Sequence of chain 1.B:
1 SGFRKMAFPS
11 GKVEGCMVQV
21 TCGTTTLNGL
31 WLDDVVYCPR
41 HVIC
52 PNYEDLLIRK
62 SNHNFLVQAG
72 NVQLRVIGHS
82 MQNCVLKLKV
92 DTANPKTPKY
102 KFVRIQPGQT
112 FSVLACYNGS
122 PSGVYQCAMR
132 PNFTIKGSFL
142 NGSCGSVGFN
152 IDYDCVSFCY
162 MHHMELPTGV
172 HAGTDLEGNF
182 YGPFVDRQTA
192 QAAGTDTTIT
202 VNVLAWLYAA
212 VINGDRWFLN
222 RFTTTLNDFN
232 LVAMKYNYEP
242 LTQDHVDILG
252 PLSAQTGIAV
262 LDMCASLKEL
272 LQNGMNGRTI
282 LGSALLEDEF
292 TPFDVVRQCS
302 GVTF

A protein and the small-molecule ligand that binds it are described below.
Small molecule (SMILES): O=C(Nc1cncc2cc(F)ccc12)C12CC(C1)Oc1ccc(Cl)cc12

Sequence of chain 1.A:
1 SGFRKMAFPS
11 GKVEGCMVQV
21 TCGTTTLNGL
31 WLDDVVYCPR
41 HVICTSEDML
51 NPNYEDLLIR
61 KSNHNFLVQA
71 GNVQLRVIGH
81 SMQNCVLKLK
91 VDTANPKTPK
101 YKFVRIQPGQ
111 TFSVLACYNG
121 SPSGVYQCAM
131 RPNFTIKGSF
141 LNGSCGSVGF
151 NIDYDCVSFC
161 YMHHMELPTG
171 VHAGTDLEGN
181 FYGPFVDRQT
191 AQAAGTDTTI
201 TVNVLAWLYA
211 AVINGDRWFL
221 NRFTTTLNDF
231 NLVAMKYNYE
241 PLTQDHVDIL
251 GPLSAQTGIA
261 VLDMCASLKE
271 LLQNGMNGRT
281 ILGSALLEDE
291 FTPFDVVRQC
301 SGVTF

Binding-site contacts:
Ligand atom C13 contacts residue HIS41 of chain 1.A at 3.4 Å.
Ligand atom N1 contacts residue HIS163 of chain 1.A at 2.7 Å (h-bond).
Ligand atom C14 contacts residue MET49 of chain 1.A at 3.1 Å (hydrophobic).
Ligand atom C14 contacts residue HIS41 of chain 1.A at 3.9 Å.
Ligand atom O contacts residue MET165 of chain 1.A at 3.5 Å.
Ligand atom C11 contacts residue HIS164 of chain 1.A at 3.3 Å.
Ligand atom N1 contacts residue PHE140 of chain 1.A at 3.8 Å.
Ligand atom C17 contacts residue HIS163 of chain 1.A at 3.8 Å.
Ligand atom CL contacts residue HIS41 of chain 1.A at 3.5 Å.
Ligand atom C19 contacts residue ASN142 of chain 1.A at 3.8 Å.
Ligand atom N contacts residue CYS145 of chain 1.A at 3.7 Å.
Ligand atom CL contacts residue MET165 of chain 1.A at 3.4 Å.
Ligand atom C11 contacts residue MET165 of chain 1.A at 3.5 Å (hydrophobic).
Ligand atom C18 contacts residue LEU141 of chain 1.A at 3.8 Å (hydrophobic).
Ligand atom O contacts residue GLU166 of chain 1.A at 3.1 Å (salt-bridge).
Ligand atom C18 contacts residue ASN142 of chain 1.A at 4.0 Å.
Ligand atom C17 contacts residue LEU141 of chain 1.A at 3.7 Å (hydrophobic).
Ligand atom C16 contacts residue GLU166 of chain 1.A at 3.9 Å.
Ligand atom N1 contacts residue SER144 of chain 1.A at 3.5 Å (h-bond).
Ligand atom C12 contacts residue HIS41 of chain 1.A at 3.4 Å.
Ligand atom C1 contacts residue ASN142 of chain 1.A at 4.0 Å.
Ligand atom C16 contacts residue CYS145 of chain 1.A at 3.8 Å (hydrophobic).
Ligand atom CL contacts residue ASP187 of chain 1.A at 3.7 Å.
Ligand atom N1 contacts residue GLU166 of chain 1.A at 4.0 Å.
Ligand atom C17 contacts residue SER144 of chain 1.A at 4.0 Å.
Ligand atom C19 contacts residue GLU166 of chain 1.A at 3.4 Å.
Ligand atom C19 contacts residue LEU141 of chain 1.A at 3.8 Å (hydrophobic).
Ligand atom C12 contacts residue MET165 of chain 1.A at 4.0 Å (hydrophobic).
Ligand atom C16 contacts residue HIS163 of chain 1.A at 3.1 Å.
Ligand atom C18 contacts residue GLU166 of chain 1.A at 3.8 Å.
Ligand atom C17 contacts residue GLU166 of chain 1.A at 3.6 Å.
Ligand atom C2 contacts residue ASN142 of chain 1.A at 4.0 Å.
Ligand atom C17 contacts residue PHE140 of chain 1.A at 3.5 Å (hydrophobic).
Ligand atom CL contacts residue HIS164 of chain 1.A at 3.6 Å.
Ligand atom C11 contacts residue HIS41 of chain 1.A at 3.9 Å.
Ligand atom C18 contacts residue PHE140 of chain 1.A at 4.0 Å (hydrophobic).
Ligand atom C contacts residue ASN142 of chain 1.A at 3.9 Å.
Ligand atom C19 contacts residue PHE140 of chain 1.A at 3.6 Å (hydrophobic).
Ligand atom C13 contacts residue MET49 of chain 1.A at 3.1 Å (hydrophobic).
Ligand atom C12 contacts residue HIS164 of chain 1.A at 3.7 Å.